A protein and the small-molecule ligand that binds it are described below.
Small molecule (SMILES): O=c1[nH]c(=O)c2nn[nH]c2[nH]1

Sequence of chain 1.C:
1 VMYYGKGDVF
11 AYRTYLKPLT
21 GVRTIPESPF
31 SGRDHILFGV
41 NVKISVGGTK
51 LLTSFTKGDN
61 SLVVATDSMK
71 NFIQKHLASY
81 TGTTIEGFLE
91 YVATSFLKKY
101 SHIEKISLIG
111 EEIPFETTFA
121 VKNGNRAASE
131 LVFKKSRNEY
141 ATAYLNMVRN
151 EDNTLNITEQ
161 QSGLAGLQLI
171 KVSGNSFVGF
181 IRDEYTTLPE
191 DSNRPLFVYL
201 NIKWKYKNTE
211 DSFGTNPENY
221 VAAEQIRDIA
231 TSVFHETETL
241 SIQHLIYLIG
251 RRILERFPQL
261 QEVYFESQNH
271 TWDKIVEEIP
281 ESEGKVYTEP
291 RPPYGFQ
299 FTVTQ

Binding-site contacts:
Ligand atom O2 contacts residue GLN243 of chain 1.C at 3.6 Å.
Ligand atom C2 contacts residue GLN243 of chain 1.C at 3.7 Å.
Ligand atom N1 contacts residue GLN297 of chain 1.C at 3.8 Å.
Ligand atom O2 contacts residue ARG194 of chain 1.C at 2.8 Å (salt-bridge).
Ligand atom O2 contacts residue ILE242 of chain 1.C at 2.7 Å (h-bond).
Ligand atom N8 contacts residue ALA65 of chain 1.D at 3.8 Å.
Ligand atom N7 contacts residue PHE177 of chain 1.C at 3.6 Å.
Ligand atom N3 contacts residue ARG194 of chain 1.C at 3.1 Å (salt-bridge).
Ligand atom O2 contacts residue SER241 of chain 1.C at 3.4 Å.
Ligand atom N1 contacts residue GLN243 of chain 1.C at 2.8 Å (h-bond).
Ligand atom O6 contacts residue VAL63 of chain 1.D at 3.9 Å.
Ligand atom C6 contacts residue OXY1 of chain 1.N at 3.5 Å.
Ligand atom N3 contacts residue ASN269 of chain 1.C at 3.5 Å (h-bond).
Ligand atom C4 contacts residue ASN269 of chain 1.C at 3.9 Å.
Ligand atom N3 contacts residue PHE177 of chain 1.C at 3.8 Å.
Ligand atom C2 contacts residue ARG194 of chain 1.C at 3.5 Å.
Ligand atom N8 contacts residue OXY1 of chain 1.N at 3.5 Å (h-bond).
Ligand atom C5 contacts residue PHE177 of chain 1.C at 3.3 Å (hydrophobic).
Ligand atom N7 contacts residue OXY1 of chain 1.N at 3.5 Å (h-bond).
Ligand atom N8 contacts residue THR66 of chain 1.D at 3.4 Å (h-bond).
Ligand atom C6 contacts residue PHE177 of chain 1.C at 3.5 Å (hydrophobic).
Ligand atom N9 contacts residue OXY1 of chain 1.N at 3.3 Å (h-bond).
Ligand atom O6 contacts residue GLN243 of chain 1.C at 3.0 Å (h-bond).
Ligand atom N7 contacts residue THR66 of chain 1.D at 2.9 Å (h-bond).
Ligand atom N8 contacts residue LEU188 of chain 1.C at 3.7 Å.
Ligand atom C2 contacts residue ILE242 of chain 1.C at 3.8 Å (hydrophobic).
Ligand atom N1 contacts residue OXY1 of chain 1.N at 3.8 Å.
Ligand atom N1 contacts residue PHE177 of chain 1.C at 3.6 Å.
Ligand atom N9 contacts residue PHE177 of chain 1.C at 3.4 Å.
Ligand atom O6 contacts residue TYR4 of chain 1.D at 3.7 Å.
Ligand atom C6 contacts residue GLN243 of chain 1.C at 3.7 Å.
Ligand atom N3 contacts residue OXY1 of chain 1.N at 3.7 Å.
Ligand atom C4 contacts residue OXY1 of chain 1.N at 3.2 Å.
Ligand atom C5 contacts residue OXY1 of chain 1.N at 3.2 Å.
Ligand atom N8 contacts residue PHE177 of chain 1.C at 3.6 Å.
Ligand atom N7 contacts residue ALA65 of chain 1.D at 3.5 Å.
Ligand atom O6 contacts residue THR66 of chain 1.D at 3.7 Å.
Ligand atom N9 contacts residue LEU188 of chain 1.C at 3.8 Å.
Ligand atom C2 contacts residue PHE177 of chain 1.C at 3.7 Å (hydrophobic).
Ligand atom C4 contacts residue PHE177 of chain 1.C at 3.3 Å (hydrophobic).

Sequence of chain 1.D:
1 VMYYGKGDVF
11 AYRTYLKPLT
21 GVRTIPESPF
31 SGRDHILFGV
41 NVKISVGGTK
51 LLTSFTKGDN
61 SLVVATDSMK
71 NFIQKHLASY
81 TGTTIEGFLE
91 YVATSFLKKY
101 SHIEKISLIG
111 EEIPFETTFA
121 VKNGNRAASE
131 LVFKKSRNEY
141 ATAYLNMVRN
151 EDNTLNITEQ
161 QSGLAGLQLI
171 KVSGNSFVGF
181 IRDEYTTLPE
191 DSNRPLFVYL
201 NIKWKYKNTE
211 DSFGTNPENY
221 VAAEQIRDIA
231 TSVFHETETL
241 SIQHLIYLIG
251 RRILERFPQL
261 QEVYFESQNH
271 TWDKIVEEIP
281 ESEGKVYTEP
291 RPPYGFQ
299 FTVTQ